Binding-site contacts:
Ligand atom OG1 contacts residue THR35 of chain 1.B at 4.2 Å.
Ligand atom CB contacts residue ARG121 of chain 1.B at 3.4 Å.
Ligand atom CA contacts residue VAL36 of chain 1.B at 4.2 Å (hydrophobic).
Ligand atom CB contacts residue HIS67 of chain 1.B at 3.7 Å.
Ligand atom N contacts residue ALA141 of chain 1.B at 3.1 Å (h-bond).
Ligand atom CG2 contacts residue TYR37 of chain 1.B at 3.7 Å (hydrophobic).
Ligand atom CG2 contacts residue HIS67 of chain 1.B at 4.2 Å.
Ligand atom N contacts residue ILE65 of chain 1.B at 4.1 Å.
Ligand atom C contacts residue BCT1 of chain 1.E at 3.4 Å.
Ligand atom OG1 contacts residue ALA141 of chain 1.B at 4.2 Å.
Ligand atom N contacts residue BCT1 of chain 1.E at 2.8 Å (h-bond).
Ligand atom OG1 contacts residue ARG121 of chain 1.B at 2.5 Å (salt-bridge).
Ligand atom CA contacts residue BCT1 of chain 1.E at 3.1 Å.
Ligand atom N contacts residue HIS67 of chain 1.B at 4.0 Å.
Ligand atom C contacts residue ARG121 of chain 1.B at 3.7 Å.
Ligand atom OXT contacts residue SER181 of chain 1.B at 2.7 Å (h-bond).
Ligand atom CB contacts residue THR33 of chain 1.B at 4.1 Å.
Ligand atom C contacts residue THR35 of chain 1.B at 3.7 Å.
Ligand atom OXT contacts residue ILE65 of chain 1.B at 3.3 Å.
Ligand atom OXT contacts residue BCT1 of chain 1.E at 3.5 Å (h-bond).
Ligand atom CG2 contacts residue PRO142 of chain 1.B at 4.0 Å (hydrophobic).
Ligand atom OG1 contacts residue THR33 of chain 1.B at 3.9 Å.
Ligand atom CG2 contacts residue VAL36 of chain 1.B at 3.6 Å (hydrophobic).
Ligand atom OXT contacts residue ARG195 of chain 1.B at 3.5 Å (salt-bridge).
Ligand atom CB contacts residue VAL36 of chain 1.B at 3.9 Å (hydrophobic).
Ligand atom CA contacts residue ARG121 of chain 1.B at 4.1 Å.
Ligand atom C contacts residue SER181 of chain 1.B at 3.5 Å.
Ligand atom C contacts residue ARG195 of chain 1.B at 4.0 Å.
Ligand atom OXT contacts residue THR98 of chain 1.B at 3.9 Å.
Ligand atom CG2 contacts residue ALA141 of chain 1.B at 3.7 Å (hydrophobic).
Ligand atom OXT contacts residue ARG121 of chain 1.B at 3.7 Å.
Ligand atom N contacts residue PRO142 of chain 1.B at 4.1 Å.
Ligand atom O contacts residue ARG121 of chain 1.B at 3.6 Å (salt-bridge).
Ligand atom CB contacts residue THR35 of chain 1.B at 3.6 Å.
Ligand atom CG2 contacts residue GLY38 of chain 1.B at 3.4 Å.
Ligand atom OG1 contacts residue HIS67 of chain 1.B at 2.4 Å (h-bond).
Ligand atom O contacts residue THR35 of chain 1.B at 2.8 Å (h-bond).
Ligand atom O contacts residue SER181 of chain 1.B at 2.9 Å (h-bond).
Ligand atom O contacts residue GLU180 of chain 1.B at 3.7 Å.
Ligand atom CA contacts residue THR35 of chain 1.B at 4.1 Å.

This small molecule binds to this protein.
Small molecule (SMILES): C[C@@H](O)[C@H](N)C(=O)O

Sequence of chain 1.B:
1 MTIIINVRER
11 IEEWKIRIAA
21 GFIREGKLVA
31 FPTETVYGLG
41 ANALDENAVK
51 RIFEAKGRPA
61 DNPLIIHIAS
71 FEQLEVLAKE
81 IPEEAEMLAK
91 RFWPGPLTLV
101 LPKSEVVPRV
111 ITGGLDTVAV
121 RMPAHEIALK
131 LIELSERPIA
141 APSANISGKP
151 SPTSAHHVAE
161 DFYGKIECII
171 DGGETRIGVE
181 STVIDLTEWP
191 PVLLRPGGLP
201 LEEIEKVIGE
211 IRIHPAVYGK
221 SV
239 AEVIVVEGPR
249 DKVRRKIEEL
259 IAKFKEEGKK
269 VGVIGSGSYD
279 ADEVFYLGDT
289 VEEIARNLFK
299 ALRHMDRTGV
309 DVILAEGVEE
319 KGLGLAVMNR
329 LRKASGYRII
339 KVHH